A protein and the small-molecule ligand that binds it are described below.
Small molecule (SMILES): CC(=O)N[C@@H]1[C@@H](O)[C@H](O)[C@@H](CO)O[C@H]1O

Sequence of chain 1.OB:
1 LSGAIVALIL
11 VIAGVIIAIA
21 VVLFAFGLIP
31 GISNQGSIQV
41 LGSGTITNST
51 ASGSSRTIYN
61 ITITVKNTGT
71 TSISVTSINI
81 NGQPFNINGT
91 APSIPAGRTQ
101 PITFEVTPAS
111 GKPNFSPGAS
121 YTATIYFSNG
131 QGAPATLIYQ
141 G

Binding-site contacts:
Ligand atom C8 contacts residue ILE58 of chain 1.OB at 3.6 Å (hydrophobic).
Ligand atom C6 contacts residue GLY89 of chain 1.OB at 3.5 Å.
Ligand atom O7 contacts residue ILE58 of chain 1.OB at 4.1 Å.
Ligand atom N2 contacts residue ARG56 of chain 1.OB at 2.8 Å (salt-bridge).
Ligand atom C2 contacts residue ARG56 of chain 1.OB at 3.5 Å.
Ligand atom C2 contacts residue ILE58 of chain 1.OB at 3.9 Å (hydrophobic).
Ligand atom C1 contacts residue ILE58 of chain 1.OB at 4.2 Å (hydrophobic).
Ligand atom O5 contacts residue ASN88 of chain 1.OB at 2.5 Å (h-bond).
Ligand atom O5 contacts residue GLU105 of chain 1.OB at 4.1 Å.
Ligand atom C1 contacts residue ARG56 of chain 1.OB at 3.2 Å.
Ligand atom C2 contacts residue ASN88 of chain 1.OB at 2.5 Å.
Ligand atom C2 contacts residue GLU105 of chain 1.OB at 3.9 Å.
Ligand atom C3 contacts residue ARG56 of chain 1.OB at 4.4 Å.
Ligand atom N2 contacts residue ILE58 of chain 1.OB at 3.3 Å.
Ligand atom C4 contacts residue ASN88 of chain 1.OB at 4.3 Å.
Ligand atom C1 contacts residue ASN88 of chain 1.OB at 1.5 Å.
Ligand atom C7 contacts residue ARG56 of chain 1.OB at 3.7 Å.
Ligand atom N2 contacts residue ASN88 of chain 1.OB at 2.9 Å (h-bond).
Ligand atom C1 contacts residue GLU105 of chain 1.OB at 4.2 Å.
Ligand atom C3 contacts residue ASN88 of chain 1.OB at 3.8 Å.
Ligand atom C8 contacts residue ARG56 of chain 1.OB at 3.5 Å.
Ligand atom C5 contacts residue ASN88 of chain 1.OB at 3.7 Å.
Ligand atom O6 contacts residue GLY89 of chain 1.OB at 4.4 Å.
Ligand atom O5 contacts residue GLY89 of chain 1.OB at 3.7 Å.
Ligand atom C5 contacts residue GLY89 of chain 1.OB at 4.3 Å.
Ligand atom C8 contacts residue SER54 of chain 1.OB at 4.5 Å.
Ligand atom C7 contacts residue ASN88 of chain 1.OB at 4.1 Å.
Ligand atom C7 contacts residue ILE58 of chain 1.OB at 3.4 Å (hydrophobic).